Sequence of chain 1.B:
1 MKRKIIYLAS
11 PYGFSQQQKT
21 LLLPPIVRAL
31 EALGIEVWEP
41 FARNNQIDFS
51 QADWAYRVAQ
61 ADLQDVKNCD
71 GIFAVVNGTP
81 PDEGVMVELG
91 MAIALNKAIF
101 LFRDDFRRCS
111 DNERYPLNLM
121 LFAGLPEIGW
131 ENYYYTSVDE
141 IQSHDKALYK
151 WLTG

Binding-site contacts:
Ligand atom C2 contacts residue MET120 of chain 1.C at 3.6 Å (hydrophobic).
Ligand atom C3 contacts residue ASP62 of chain 1.B at 4.0 Å.
Ligand atom C4 contacts residue PHE41 of chain 1.B at 4.0 Å (hydrophobic).
Ligand atom O5 contacts residue ASN118 of chain 1.C at 3.6 Å.
Ligand atom O5 contacts residue GLY84 of chain 1.B at 3.7 Å.
Ligand atom C1 contacts residue MET120 of chain 1.C at 3.8 Å (hydrophobic).
Ligand atom C1 contacts residue ASP62 of chain 1.B at 3.3 Å.
Ligand atom C3 contacts residue PHE14 of chain 1.B at 4.2 Å (hydrophobic).
Ligand atom O5 contacts residue PHE14 of chain 1.B at 3.3 Å.
Ligand atom C4 contacts residue SER10 of chain 1.B at 3.6 Å.
Ligand atom C5 contacts residue SER10 of chain 1.B at 3.0 Å.
Ligand atom O4 contacts residue PRO40 of chain 1.B at 4.2 Å.
Ligand atom O5 contacts residue SER10 of chain 1.B at 4.0 Å.
Ligand atom C5 contacts residue GLY84 of chain 1.B at 4.1 Å.
Ligand atom O5 contacts residue VAL85 of chain 1.B at 4.0 Å.
Ligand atom O4 contacts residue GLU88 of chain 1.B at 2.5 Å (salt-bridge).
Ligand atom C5 contacts residue ASP82 of chain 1.B at 3.3 Å.
Ligand atom C5 contacts residue PHE14 of chain 1.B at 4.1 Å (hydrophobic).
Ligand atom C3 contacts residue GLN46 of chain 1.B at 4.2 Å.
Ligand atom O2 contacts residue GLU88 of chain 1.B at 3.6 Å (salt-bridge).
Ligand atom C5 contacts residue VAL85 of chain 1.B at 3.7 Å (hydrophobic).
Ligand atom C5 contacts residue PHE41 of chain 1.B at 4.3 Å (hydrophobic).
Ligand atom O3 contacts residue GLN46 of chain 1.B at 2.8 Å (h-bond).
Ligand atom O3 contacts residue ASP62 of chain 1.B at 4.0 Å.
Ligand atom C1 contacts residue GLU88 of chain 1.B at 1.5 Å.
Ligand atom C4 contacts residue GLU88 of chain 1.B at 3.7 Å.
Ligand atom O3 contacts residue PHE41 of chain 1.B at 3.6 Å.
Ligand atom O4 contacts residue SER10 of chain 1.B at 4.2 Å.
Ligand atom O2 contacts residue ASP62 of chain 1.B at 2.0 Å (salt-bridge).
Ligand atom C2 contacts residue ASP62 of chain 1.B at 2.7 Å.
Ligand atom C1 contacts residue GLY84 of chain 1.B at 4.3 Å.
Ligand atom O3 contacts residue PHE14 of chain 1.B at 3.8 Å.
Ligand atom C5 contacts residue GLU88 of chain 1.B at 4.4 Å.
Ligand atom C2 contacts residue GLU88 of chain 1.B at 2.7 Å.
Ligand atom O2 contacts residue GLN46 of chain 1.B at 3.6 Å (h-bond).
Ligand atom C1 contacts residue TYR7 of chain 1.B at 3.8 Å (hydrophobic).
Ligand atom O4 contacts residue ASP62 of chain 1.B at 4.0 Å.
Ligand atom C3 contacts residue GLU88 of chain 1.B at 3.8 Å.
Ligand atom O5 contacts residue ASP82 of chain 1.B at 2.7 Å (salt-bridge).
Ligand atom O4 contacts residue TYR7 of chain 1.B at 4.1 Å.

This small molecule binds to this protein.
Small molecule (SMILES): OC[C@H]1O[C@H](O)[C@H](O)[C@@H]1O

Sequence of chain 1.C:
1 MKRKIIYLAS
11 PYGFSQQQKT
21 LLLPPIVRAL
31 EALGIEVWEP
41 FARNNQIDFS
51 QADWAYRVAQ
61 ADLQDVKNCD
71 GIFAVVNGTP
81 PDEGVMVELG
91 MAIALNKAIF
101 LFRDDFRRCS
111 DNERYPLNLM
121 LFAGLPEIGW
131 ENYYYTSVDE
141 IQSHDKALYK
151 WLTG